Sequence of chain 1.A:
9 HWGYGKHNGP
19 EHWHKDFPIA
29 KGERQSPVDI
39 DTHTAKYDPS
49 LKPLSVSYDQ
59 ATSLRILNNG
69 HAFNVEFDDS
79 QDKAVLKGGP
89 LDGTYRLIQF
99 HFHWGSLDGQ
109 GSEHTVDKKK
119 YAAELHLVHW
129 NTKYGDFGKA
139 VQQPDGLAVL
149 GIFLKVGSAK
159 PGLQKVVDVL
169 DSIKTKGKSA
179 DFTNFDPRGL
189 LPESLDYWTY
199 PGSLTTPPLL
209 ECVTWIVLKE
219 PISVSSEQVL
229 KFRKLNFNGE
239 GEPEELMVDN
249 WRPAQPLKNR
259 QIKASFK

Binding-site contacts:
Ligand atom C2 contacts residue LEU202 of chain 1.A at 4.0 Å (hydrophobic).
Ligand atom C3 contacts residue VAL126 of chain 1.A at 3.8 Å (hydrophobic).
Ligand atom N2 contacts residue ZN1 of chain 1.E at 1.9 Å.
Ligand atom N2 contacts residue HIS124 of chain 1.A at 3.4 Å (h-bond).
Ligand atom C1 contacts residue LEU202 of chain 1.A at 3.9 Å (hydrophobic).
Ligand atom O2 contacts residue HIS124 of chain 1.A at 3.4 Å (h-bond).
Ligand atom O1 contacts residue TRP213 of chain 1.A at 3.6 Å.
Ligand atom S contacts residue HIS99 of chain 1.A at 3.9 Å.
Ligand atom O1 contacts residue THR203 of chain 1.A at 3.0 Å (h-bond).
Ligand atom O1 contacts residue SER201 of chain 1.A at 4.1 Å.
Ligand atom N2 contacts residue HIS99 of chain 1.A at 3.2 Å (h-bond).
Ligand atom C4 contacts residue ZN1 of chain 1.E at 4.2 Å.
Ligand atom C6 contacts residue LEU202 of chain 1.A at 3.8 Å (hydrophobic).
Ligand atom O2 contacts residue TRP213 of chain 1.A at 4.1 Å.
Ligand atom S contacts residue THR203 of chain 1.A at 3.9 Å.
Ligand atom N2 contacts residue THR203 of chain 1.A at 2.9 Å (h-bond).
Ligand atom C4 contacts residue HIS99 of chain 1.A at 4.1 Å.
Ligand atom F contacts residue THR204 of chain 1.A at 3.0 Å.
Ligand atom C4 contacts residue LEU202 of chain 1.A at 3.9 Å (hydrophobic).
Ligand atom F contacts residue LEU202 of chain 1.A at 3.5 Å.
Ligand atom N2 contacts residue HIS101 of chain 1.A at 3.3 Å (h-bond).
Ligand atom O2 contacts residue ZN1 of chain 1.E at 3.0 Å.
Ligand atom C3 contacts residue LEU202 of chain 1.A at 4.0 Å (hydrophobic).
Ligand atom S contacts residue HIS124 of chain 1.A at 4.0 Å.
Ligand atom C3 contacts residue GLN97 of chain 1.A at 4.2 Å.
Ligand atom C5 contacts residue THR204 of chain 1.A at 3.7 Å.
Ligand atom C3 contacts residue HIS99 of chain 1.A at 4.0 Å.
Ligand atom C2 contacts residue VAL126 of chain 1.A at 4.3 Å (hydrophobic).
Ligand atom O1 contacts residue LEU202 of chain 1.A at 3.4 Å.
Ligand atom O2 contacts residue HIS99 of chain 1.A at 3.3 Å.
Ligand atom F contacts residue THR203 of chain 1.A at 3.2 Å.
Ligand atom O2 contacts residue VAL147 of chain 1.A at 3.9 Å.
Ligand atom C5 contacts residue LEU202 of chain 1.A at 3.8 Å (hydrophobic).
Ligand atom C6 contacts residue THR204 of chain 1.A at 3.6 Å.
Ligand atom C2 contacts residue GLN97 of chain 1.A at 3.9 Å.
Ligand atom N2 contacts residue GLU111 of chain 1.A at 4.3 Å.
Ligand atom C5 contacts residue THR203 of chain 1.A at 4.2 Å.
Ligand atom O1 contacts residue ZN1 of chain 1.E at 4.1 Å.
Ligand atom S contacts residue ZN1 of chain 1.E at 3.1 Å.
Ligand atom O2 contacts residue VAL126 of chain 1.A at 3.9 Å.

A small-molecule ligand and the protein it binds are described below.
Small molecule (SMILES): NS(=O)(=O)c1ccccc1F